Sequence of chain 1.B:
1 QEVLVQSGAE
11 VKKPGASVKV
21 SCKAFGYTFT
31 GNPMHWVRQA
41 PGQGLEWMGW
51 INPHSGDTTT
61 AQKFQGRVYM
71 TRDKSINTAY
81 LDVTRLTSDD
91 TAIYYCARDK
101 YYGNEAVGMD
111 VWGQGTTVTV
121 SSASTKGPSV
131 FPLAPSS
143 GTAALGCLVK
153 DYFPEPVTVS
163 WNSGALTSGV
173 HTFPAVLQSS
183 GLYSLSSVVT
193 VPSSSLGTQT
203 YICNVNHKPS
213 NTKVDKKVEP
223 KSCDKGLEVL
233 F

A small-molecule ligand and the protein it binds are described below.
Small molecule (SMILES): CC[C@H](C)[C@H](NC(=O)CNC(=O)[C@@H](NC(=O)[C@H](C)N)C(C)C)C(=O)NCC(=O)N[C@@H](C)C(=O)N[C@H](C(=O)N[C@H](C=O)Cc1ccccc1)C(C)C

Sequence of chain 1.A:
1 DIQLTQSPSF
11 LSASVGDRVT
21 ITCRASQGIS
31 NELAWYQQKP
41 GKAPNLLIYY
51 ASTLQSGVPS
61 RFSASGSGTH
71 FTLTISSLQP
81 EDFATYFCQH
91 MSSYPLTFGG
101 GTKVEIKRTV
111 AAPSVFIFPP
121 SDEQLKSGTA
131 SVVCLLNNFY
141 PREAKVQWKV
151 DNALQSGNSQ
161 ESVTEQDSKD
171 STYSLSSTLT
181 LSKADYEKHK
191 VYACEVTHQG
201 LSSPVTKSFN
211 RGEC

Binding-site contacts:
Ligand atom C contacts residue TRP50 of chain 1.B at 3.7 Å (hydrophobic).
Ligand atom CG contacts residue THR30 of chain 1.B at 3.5 Å.
Ligand atom CB contacts residue GLU32 of chain 1.A at 3.7 Å.
Ligand atom CD1 contacts residue ASP57 of chain 1.B at 3.5 Å.
Ligand atom O contacts residue TYR94 of chain 1.A at 3.1 Å (h-bond).
Ligand atom CA contacts residue GLU32 of chain 1.A at 3.4 Å.
Ligand atom N contacts residue TYR101 of chain 1.B at 3.1 Å (h-bond).
Ligand atom C contacts residue TYR101 of chain 1.B at 3.3 Å (hydrophobic).
Ligand atom O contacts residue ASN52 of chain 1.B at 2.9 Å (h-bond).
Ligand atom C contacts residue ASN52 of chain 1.B at 3.7 Å.
Ligand atom CB contacts residue TYR94 of chain 1.A at 3.5 Å (hydrophobic).
Ligand atom CA contacts residue ASN104 of chain 1.B at 3.4 Å.
Ligand atom N contacts residue GLU32 of chain 1.A at 2.7 Å (salt-bridge).
Ligand atom CA contacts residue ASN104 of chain 1.B at 3.7 Å.
Ligand atom CB contacts residue THR30 of chain 1.B at 3.5 Å.
Ligand atom CA contacts residue TYR101 of chain 1.B at 3.5 Å (hydrophobic).
Ligand atom O contacts residue GLU105 of chain 1.B at 3.5 Å.
Ligand atom O contacts residue GLU105 of chain 1.B at 3.2 Å.
Ligand atom N contacts residue THR30 of chain 1.B at 3.2 Å (h-bond).
Ligand atom N contacts residue GLU105 of chain 1.B at 3.0 Å (salt-bridge).
Ligand atom CB contacts residue ALA106 of chain 1.B at 3.4 Å (hydrophobic).
Ligand atom CB contacts residue MET91 of chain 1.A at 3.4 Å (hydrophobic).
Ligand atom CG1 contacts residue ASN52 of chain 1.B at 3.6 Å.
Ligand atom CD1 contacts residue THR59 of chain 1.B at 3.7 Å.
Ligand atom C contacts residue TYR101 of chain 1.B at 3.5 Å (hydrophobic).
Ligand atom O contacts residue ASN52 of chain 1.B at 3.5 Å (h-bond).
Ligand atom CD1 contacts residue TRP50 of chain 1.B at 3.5 Å (hydrophobic).
Ligand atom CA contacts residue MET91 of chain 1.A at 3.4 Å (hydrophobic).
Ligand atom C contacts residue ASN52 of chain 1.B at 3.7 Å.
Ligand atom CG2 contacts residue GLY31 of chain 1.B at 3.4 Å.
Ligand atom CB contacts residue THR30 of chain 1.B at 3.2 Å.
Ligand atom O contacts residue ASN52 of chain 1.B at 3.0 Å (h-bond).
Ligand atom N contacts residue TYR101 of chain 1.B at 2.9 Å (h-bond).
Ligand atom CG1 contacts residue SER93 of chain 1.A at 3.5 Å.
Ligand atom CG2 contacts residue TYR101 of chain 1.B at 3.6 Å (hydrophobic).
Ligand atom O contacts residue ALA106 of chain 1.B at 2.8 Å (h-bond).
Ligand atom CD2 contacts residue THR30 of chain 1.B at 3.6 Å.
Ligand atom O contacts residue TYR101 of chain 1.B at 2.6 Å (h-bond).
Ligand atom CB contacts residue GLU105 of chain 1.B at 3.7 Å.
Ligand atom N contacts residue MET91 of chain 1.A at 3.2 Å (h-bond).